Sequence of chain 20.D:
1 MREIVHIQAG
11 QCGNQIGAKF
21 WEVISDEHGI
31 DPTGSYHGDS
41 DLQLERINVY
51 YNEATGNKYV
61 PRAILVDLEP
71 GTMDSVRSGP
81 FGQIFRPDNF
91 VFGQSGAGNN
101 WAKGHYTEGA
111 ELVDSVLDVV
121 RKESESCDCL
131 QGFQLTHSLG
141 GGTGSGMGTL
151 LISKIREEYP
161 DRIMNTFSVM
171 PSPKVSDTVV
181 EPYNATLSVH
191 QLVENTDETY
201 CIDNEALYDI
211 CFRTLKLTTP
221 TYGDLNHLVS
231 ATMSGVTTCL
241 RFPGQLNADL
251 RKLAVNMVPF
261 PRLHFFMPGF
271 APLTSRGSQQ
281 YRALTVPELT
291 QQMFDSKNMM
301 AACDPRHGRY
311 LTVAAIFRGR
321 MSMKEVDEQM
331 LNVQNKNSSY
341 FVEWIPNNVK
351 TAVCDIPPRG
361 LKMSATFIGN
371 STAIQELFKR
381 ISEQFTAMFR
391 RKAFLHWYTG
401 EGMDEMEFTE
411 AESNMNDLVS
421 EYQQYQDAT

Binding-site contacts:
Ligand atom C07 contacts residue HIS227 of chain 20.D at 2.4 Å.
Ligand atom C39 contacts residue ALA231 of chain 20.D at 3.7 Å (hydrophobic).
Ligand atom O05 contacts residue LEU361 of chain 20.D at 3.2 Å.
Ligand atom C06 contacts residue HIS227 of chain 20.D at 2.2 Å.
Ligand atom C31 contacts residue HIS227 of chain 20.D at 3.6 Å.
Ligand atom C30 contacts residue HIS227 of chain 20.D at 3.2 Å.
Ligand atom O06 contacts residue LEU215 of chain 20.D at 3.5 Å.
Ligand atom C42 contacts residue GLU27 of chain 20.D at 3.4 Å.
Ligand atom C33 contacts residue GLU22 of chain 20.D at 3.7 Å.
Ligand atom C09 contacts residue HIS227 of chain 20.D at 3.6 Å.
Ligand atom O12 contacts residue GLY360 of chain 20.D at 3.8 Å.
Ligand atom O13 contacts residue ARG359 of chain 20.D at 3.3 Å (salt-bridge).
Ligand atom O01 contacts residue ARG276 of chain 20.D at 3.7 Å.
Ligand atom C16 contacts residue PRO272 of chain 20.D at 3.8 Å (hydrophobic).
Ligand atom O07 contacts residue THR274 of chain 20.D at 3.7 Å.
Ligand atom C19 contacts residue THR274 of chain 20.D at 3.2 Å.
Ligand atom C36 contacts residue HIS227 of chain 20.D at 3.4 Å.
Ligand atom O10 contacts residue GLY360 of chain 20.D at 3.8 Å.
Ligand atom C41 contacts residue VAL23 of chain 20.D at 2.8 Å (hydrophobic).
Ligand atom C14 contacts residue THR274 of chain 20.D at 3.6 Å.
Ligand atom C41 contacts residue GLU27 of chain 20.D at 3.3 Å.
Ligand atom C28 contacts residue PRO358 of chain 20.D at 3.7 Å (hydrophobic).
Ligand atom O13 contacts residue PRO358 of chain 20.D at 3.2 Å.
Ligand atom C05 contacts residue HIS227 of chain 20.D at 2.9 Å.
Ligand atom C07 contacts residue ASP224 of chain 20.D at 3.6 Å.
Ligand atom O06 contacts residue THR274 of chain 20.D at 2.9 Å (h-bond).
Ligand atom C04 contacts residue HIS227 of chain 20.D at 3.5 Å.
Ligand atom C16 contacts residue THR274 of chain 20.D at 3.6 Å.
Ligand atom C15 contacts residue PRO272 of chain 20.D at 3.3 Å (hydrophobic).
Ligand atom C44 contacts residue LEU361 of chain 20.D at 3.1 Å (hydrophobic).
Ligand atom C14 contacts residue LEU215 of chain 20.D at 3.3 Å (hydrophobic).
Ligand atom C08 contacts residue HIS227 of chain 20.D at 3.1 Å.
Ligand atom C15 contacts residue THR274 of chain 20.D at 3.8 Å.
Ligand atom C47 contacts residue ARG276 of chain 20.D at 3.5 Å.
Ligand atom O06 contacts residue LEU273 of chain 20.D at 3.0 Å.
Ligand atom O06 contacts residue PRO272 of chain 20.D at 3.7 Å.
Ligand atom C42 contacts residue VAL23 of chain 20.D at 3.2 Å (hydrophobic).
Ligand atom O14 contacts residue HIS227 of chain 20.D at 2.3 Å (h-bond).
Ligand atom C15 contacts residue LEU273 of chain 20.D at 3.8 Å (hydrophobic).
Ligand atom C40 contacts residue VAL23 of chain 20.D at 3.7 Å (hydrophobic).

A small-molecule ligand and the protein it binds are described below.
Small molecule (SMILES): CC(=O)O[C@H]1C(=O)[C@@]2(C)[C@H]([C@H](OC(=O)c3ccccc3)[C@]3(O)C[C@H](OC(=O)[C@H](O)[C@@H](NC(=O)c4ccccc4)c4ccccc4)C(C)=C1C3(C)C)[C@]1(OC(C)=O)CO[C@@H]1C[C@@H]2O